Binding-site contacts:
Ligand atom C1 contacts residue TRP296 of chain 1.A at 3.6 Å (hydrophobic).
Ligand atom C1 contacts residue ASN205 of chain 1.A at 3.5 Å.
Ligand atom C4 contacts residue ILE281 of chain 1.A at 4.0 Å (hydrophobic).
Ligand atom C4 contacts residue THR196 of chain 1.A at 3.8 Å.
Ligand atom O2 contacts residue TRP296 of chain 1.A at 3.2 Å.
Ligand atom O3 contacts residue LYS214 of chain 1.A at 3.9 Å.
Ligand atom O5 contacts residue HIS279 of chain 1.A at 3.8 Å.
Ligand atom O5 contacts residue HIS199 of chain 1.A at 2.9 Å (h-bond).
Ligand atom C1 contacts residue HIS279 of chain 1.A at 4.1 Å.
Ligand atom O2 contacts residue HIS199 of chain 1.A at 4.2 Å.
Ligand atom O1 contacts residue ASN205 of chain 1.A at 3.0 Å (h-bond).
Ligand atom O2 contacts residue ASN205 of chain 1.A at 3.2 Å (h-bond).
Ligand atom C5 contacts residue ILE281 of chain 1.A at 3.8 Å (hydrophobic).
Ligand atom C2 contacts residue ZN1 of chain 1.C at 2.9 Å.
Ligand atom O5 contacts residue ZN1 of chain 1.C at 2.2 Å.
Ligand atom C4 contacts residue LEU188 of chain 1.A at 4.0 Å (hydrophobic).
Ligand atom O3 contacts residue TYR145 of chain 1.A at 2.6 Å (h-bond).
Ligand atom C1 contacts residue ASN294 of chain 1.A at 4.0 Å.
Ligand atom O4 contacts residue ILE281 of chain 1.A at 3.5 Å.
Ligand atom C5 contacts residue LYS214 of chain 1.A at 3.9 Å.
Ligand atom O1 contacts residue ASN294 of chain 1.A at 3.1 Å (h-bond).
Ligand atom C1 contacts residue ZN1 of chain 1.C at 2.9 Å.
Ligand atom C2 contacts residue HIS199 of chain 1.A at 4.1 Å.
Ligand atom O4 contacts residue PHE207 of chain 1.A at 3.3 Å.
Ligand atom O3 contacts residue THR196 of chain 1.A at 2.7 Å (h-bond).
Ligand atom O1 contacts residue TRP296 of chain 1.A at 3.8 Å.
Ligand atom O1 contacts residue ZN1 of chain 1.C at 4.1 Å.
Ligand atom O2 contacts residue ZN1 of chain 1.C at 2.2 Å.
Ligand atom C2 contacts residue ILE281 of chain 1.A at 4.0 Å (hydrophobic).
Ligand atom O4 contacts residue LEU188 of chain 1.A at 4.0 Å.
Ligand atom O4 contacts residue LYS214 of chain 1.A at 3.0 Å (salt-bridge).
Ligand atom C3 contacts residue PHE207 of chain 1.A at 3.8 Å (hydrophobic).
Ligand atom C5 contacts residue LEU188 of chain 1.A at 4.0 Å (hydrophobic).
Ligand atom O3 contacts residue ILE281 of chain 1.A at 3.7 Å.
Ligand atom O1 contacts residue PHE207 of chain 1.A at 3.8 Å.
Ligand atom C5 contacts residue THR196 of chain 1.A at 3.6 Å.
Ligand atom C5 contacts residue TYR145 of chain 1.A at 3.4 Å (hydrophobic).
Ligand atom O4 contacts residue TYR145 of chain 1.A at 3.5 Å (h-bond).
Ligand atom C3 contacts residue ILE281 of chain 1.A at 3.7 Å (hydrophobic).
Ligand atom O2 contacts residue HIS279 of chain 1.A at 3.4 Å (h-bond).

Sequence of chain 1.A:
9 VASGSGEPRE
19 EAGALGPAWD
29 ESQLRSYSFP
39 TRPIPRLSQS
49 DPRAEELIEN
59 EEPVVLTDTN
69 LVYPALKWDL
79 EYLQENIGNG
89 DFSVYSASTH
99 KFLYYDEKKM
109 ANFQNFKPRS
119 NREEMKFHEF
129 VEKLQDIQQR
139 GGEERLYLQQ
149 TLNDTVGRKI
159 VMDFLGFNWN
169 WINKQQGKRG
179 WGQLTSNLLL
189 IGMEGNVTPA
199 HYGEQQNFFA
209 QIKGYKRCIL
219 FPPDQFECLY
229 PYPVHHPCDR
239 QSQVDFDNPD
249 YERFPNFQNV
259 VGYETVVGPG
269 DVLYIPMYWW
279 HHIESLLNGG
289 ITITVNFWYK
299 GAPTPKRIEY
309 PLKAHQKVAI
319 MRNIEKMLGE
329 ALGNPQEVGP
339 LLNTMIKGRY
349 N

A small-molecule ligand and the protein it binds are described below.
Small molecule (SMILES): O=C(O)CCC(=O)C(=O)O